Sequence of chain 2.A:
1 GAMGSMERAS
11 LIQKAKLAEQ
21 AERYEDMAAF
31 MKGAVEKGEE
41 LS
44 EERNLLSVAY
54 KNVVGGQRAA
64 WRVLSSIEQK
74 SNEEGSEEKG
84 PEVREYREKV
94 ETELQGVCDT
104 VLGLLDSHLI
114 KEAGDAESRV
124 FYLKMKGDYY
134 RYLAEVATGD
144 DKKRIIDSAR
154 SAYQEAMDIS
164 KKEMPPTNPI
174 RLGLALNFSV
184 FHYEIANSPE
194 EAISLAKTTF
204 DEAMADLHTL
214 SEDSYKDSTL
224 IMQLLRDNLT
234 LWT

A protein and the small-molecule ligand that binds it are described below.
Small molecule (SMILES): C[C@H](NC(=O)[C@H](CCC(N)=O)NC(=O)[C@H](CO)NC(=O)[C@@H](NC(=O)[C@@H]1CCCN1C(=O)[C@H](CC(N)=O)NC(=O)[C@@H](N)CCC(=O)O)[C@@H](C)O)C(=O)N[C@@H](COP(=O)(O)O)C(=O)N[C@@H](CCC(N)=O)C(=O)O

Binding-site contacts:
Ligand atom OD1 contacts residue GLY58 of chain 2.A at 3.6 Å.
Ligand atom N contacts residue ASN180 of chain 2.A at 2.9 Å (h-bond).
Ligand atom NE2 contacts residue ILE224 of chain 2.A at 3.7 Å.
Ligand atom CB contacts residue ASN55 of chain 2.A at 3.1 Å.
Ligand atom O contacts residue ASN231 of chain 2.A at 3.0 Å (h-bond).
Ligand atom N contacts residue LEU179 of chain 2.A at 3.7 Å.
Ligand atom N contacts residue ASN55 of chain 2.A at 2.9 Å (h-bond).
Ligand atom O3P contacts residue ARG61 of chain 2.A at 2.8 Å (salt-bridge).
Ligand atom CB contacts residue LEU179 of chain 2.A at 3.7 Å (hydrophobic).
Ligand atom OE1 contacts residue TYR24 of chain 2.A at 2.9 Å.
Ligand atom CD contacts residue ASN55 of chain 2.A at 3.6 Å.
Ligand atom C contacts residue LYS54 of chain 2.A at 3.2 Å.
Ligand atom OE1 contacts residue ARG65 of chain 2.A at 3.3 Å (salt-bridge).
Ligand atom O1P contacts residue ARG61 of chain 2.A at 2.9 Å (salt-bridge).
Ligand atom CG contacts residue ARG65 of chain 2.A at 3.6 Å.
Ligand atom CD contacts residue GLY58 of chain 2.A at 3.5 Å.
Ligand atom O contacts residue VAL183 of chain 2.A at 3.6 Å.
Ligand atom O contacts residue LYS54 of chain 2.A at 2.5 Å (salt-bridge).
Ligand atom C contacts residue ASN180 of chain 2.A at 3.7 Å.
Ligand atom O2P contacts residue ARG134 of chain 2.A at 2.9 Å (salt-bridge).
Ligand atom OE1 contacts residue GLY176 of chain 2.A at 3.4 Å.
Ligand atom CD contacts residue ARG65 of chain 2.A at 3.5 Å.
Ligand atom CB contacts residue ARG134 of chain 2.A at 3.7 Å.
Ligand atom OE2 contacts residue TYR24 of chain 2.A at 3.2 Å.
Ligand atom O2P contacts residue TYR135 of chain 2.A at 2.6 Å (h-bond).
Ligand atom CB contacts residue ASN180 of chain 2.A at 3.5 Å.
Ligand atom OXT contacts residue LYS54 of chain 2.A at 3.5 Å (salt-bridge).
Ligand atom CB contacts residue ASN231 of chain 2.A at 3.5 Å.
Ligand atom CB contacts residue GLY59 of chain 2.A at 3.7 Å.
Ligand atom C contacts residue VAL183 of chain 2.A at 3.6 Å (hydrophobic).
Ligand atom OE2 contacts residue ASN55 of chain 2.A at 2.7 Å (h-bond).
Ligand atom CA contacts residue ASN180 of chain 2.A at 3.6 Å.
Ligand atom O contacts residue GLY59 of chain 2.A at 3.5 Å (h-bond).
Ligand atom N contacts residue ASN55 of chain 2.A at 3.2 Å (h-bond).
Ligand atom P contacts residue ARG61 of chain 2.A at 3.6 Å.
Ligand atom OE2 contacts residue VAL56 of chain 2.A at 3.1 Å (h-bond).
Ligand atom CA contacts residue LEU179 of chain 2.A at 3.6 Å (hydrophobic).
Ligand atom CB contacts residue ASN180 of chain 2.A at 3.5 Å.
Ligand atom O3P contacts residue ARG134 of chain 2.A at 2.8 Å (salt-bridge).
Ligand atom CD contacts residue TYR24 of chain 2.A at 3.6 Å (hydrophobic).